Binding-site contacts:
Ligand atom O2' contacts residue ARG14 of chain 1.H at 3.5 Å (salt-bridge).
Ligand atom C5 contacts residue ARG10 of chain 1.H at 3.4 Å.
Ligand atom C3' contacts residue ARG10 of chain 1.H at 3.6 Å.
Ligand atom N4 contacts residue PHE26 of chain 1.H at 3.6 Å.
Ligand atom P contacts residue ARG14 of chain 1.H at 3.6 Å.
Ligand atom O5' contacts residue ARG14 of chain 1.H at 2.8 Å (salt-bridge).
Ligand atom C5 contacts residue ARG19 of chain 1.H at 3.7 Å.
Ligand atom C2' contacts residue GLU11 of chain 1.H at 3.3 Å.
Ligand atom C4 contacts residue PHE26 of chain 1.H at 3.4 Å (hydrophobic).
Ligand atom O6 contacts residue CYS24 of chain 1.H at 3.4 Å.
Ligand atom C4 contacts residue ARG10 of chain 1.H at 3.8 Å.
Ligand atom O2 contacts residue ARG10 of chain 1.H at 3.4 Å (salt-bridge).
Ligand atom N1 contacts residue PHE26 of chain 1.H at 3.7 Å.
Ligand atom C5 contacts residue PHE26 of chain 1.H at 3.5 Å (hydrophobic).
Ligand atom N2 contacts residue ARG19 of chain 1.H at 3.3 Å (salt-bridge).
Ligand atom N3 contacts residue ARG19 of chain 1.H at 3.3 Å (salt-bridge).
Ligand atom OP2 contacts residue ARG10 of chain 1.H at 2.8 Å (salt-bridge).
Ligand atom O3' contacts residue ARG14 of chain 1.H at 3.5 Å (salt-bridge).
Ligand atom O6 contacts residue ARG25 of chain 1.H at 2.9 Å (salt-bridge).
Ligand atom O2 contacts residue GLU11 of chain 1.H at 3.1 Å (salt-bridge).
Ligand atom C6 contacts residue ARG19 of chain 1.H at 3.3 Å.
Ligand atom O5' contacts residue ARG10 of chain 1.H at 3.4 Å (salt-bridge).
Ligand atom C2 contacts residue ARG19 of chain 1.H at 3.3 Å.
Ligand atom O6 contacts residue ARG19 of chain 1.H at 3.4 Å.
Ligand atom C2' contacts residue ARG14 of chain 1.H at 3.6 Å.
Ligand atom C2 contacts residue PHE26 of chain 1.H at 3.6 Å (hydrophobic).
Ligand atom N1 contacts residue CYS24 of chain 1.H at 3.2 Å (h-bond).
Ligand atom N2 contacts residue CYS9 of chain 1.H at 3.3 Å (h-bond).
Ligand atom C2 contacts residue ARG10 of chain 1.H at 3.6 Å.
Ligand atom C6 contacts residue ARG10 of chain 1.H at 3.6 Å.
Ligand atom N1 contacts residue ARG19 of chain 1.H at 3.3 Å.
Ligand atom N3 contacts residue ARG10 of chain 1.H at 3.0 Å (salt-bridge).
Ligand atom N4 contacts residue GLU7 of chain 1.H at 2.9 Å (salt-bridge).
Ligand atom P contacts residue ARG10 of chain 1.H at 3.7 Å.
Ligand atom C6 contacts residue ARG25 of chain 1.H at 3.7 Å.
Ligand atom O2' contacts residue GLU11 of chain 1.H at 2.3 Å (salt-bridge).
Ligand atom C4 contacts residue ARG19 of chain 1.H at 3.6 Å.
Ligand atom C1' contacts residue GLU11 of chain 1.H at 3.5 Å.
Ligand atom N3 contacts residue PHE26 of chain 1.H at 3.7 Å.
Ligand atom N4 contacts residue VAL8 of chain 1.H at 2.9 Å (h-bond).

Sequence of chain 1.H:
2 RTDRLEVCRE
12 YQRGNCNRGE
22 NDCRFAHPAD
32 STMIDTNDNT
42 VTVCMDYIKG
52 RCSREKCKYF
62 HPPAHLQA

The protein below binds the small molecule below.
Small molecule (SMILES): NC1=NC(=O)C2N=CN=C2N1.Nc1ccn([C@@H]2O[C@H](CO[P](=O)(O)O[C@H]3[C@@H](O)[C@H](n4cnc5c(=O)nc(N)[nH]c54)O[C@@H]3CO[P](=O)(O)O[C@H]3[C@@H](O)[C@H](n4ccc(N)nc4=O)O[C@@H]3CO)[C@@H](OP(=O)(O)O)[C@H]2O)c(=O)n1